Sequence of chain 1.D:
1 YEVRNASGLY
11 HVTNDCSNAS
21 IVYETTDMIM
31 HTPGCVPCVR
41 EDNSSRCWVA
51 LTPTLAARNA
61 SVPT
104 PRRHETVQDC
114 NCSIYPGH

A protein and the small-molecule ligand that binds it are described below.
Small molecule (SMILES): CC(=O)N[C@@H]1[C@@H](O)[C@H](O)[C@@H](CO)O[C@H]1O

Binding-site contacts:
Ligand atom C8 contacts residue PRO63 of chain 1.D at 3.9 Å (hydrophobic).
Ligand atom C5 contacts residue ASN59 of chain 1.D at 3.7 Å.
Ligand atom C4 contacts residue ASN59 of chain 1.D at 4.2 Å.
Ligand atom O5 contacts residue ASN59 of chain 1.D at 2.4 Å (h-bond).
Ligand atom N2 contacts residue ASN59 of chain 1.D at 3.0 Å (h-bond).
Ligand atom C3 contacts residue ASN59 of chain 1.D at 3.8 Å.
Ligand atom C7 contacts residue VAL62 of chain 1.D at 4.1 Å (hydrophobic).
Ligand atom C8 contacts residue ASP27 of chain 1.D at 3.8 Å.
Ligand atom O7 contacts residue SER61 of chain 1.D at 2.9 Å (h-bond).
Ligand atom C7 contacts residue SER61 of chain 1.D at 3.8 Å.
Ligand atom C2 contacts residue ASN59 of chain 1.D at 2.5 Å.
Ligand atom C8 contacts residue VAL62 of chain 1.D at 4.0 Å (hydrophobic).
Ligand atom C8 contacts residue ASN59 of chain 1.D at 3.2 Å.
Ligand atom C1 contacts residue ASN59 of chain 1.D at 1.4 Å.
Ligand atom C7 contacts residue ASN59 of chain 1.D at 3.2 Å.
Ligand atom O7 contacts residue VAL62 of chain 1.D at 3.3 Å.
Ligand atom O7 contacts residue ASN59 of chain 1.D at 3.0 Å (h-bond).